Sequence of chain 1.E:
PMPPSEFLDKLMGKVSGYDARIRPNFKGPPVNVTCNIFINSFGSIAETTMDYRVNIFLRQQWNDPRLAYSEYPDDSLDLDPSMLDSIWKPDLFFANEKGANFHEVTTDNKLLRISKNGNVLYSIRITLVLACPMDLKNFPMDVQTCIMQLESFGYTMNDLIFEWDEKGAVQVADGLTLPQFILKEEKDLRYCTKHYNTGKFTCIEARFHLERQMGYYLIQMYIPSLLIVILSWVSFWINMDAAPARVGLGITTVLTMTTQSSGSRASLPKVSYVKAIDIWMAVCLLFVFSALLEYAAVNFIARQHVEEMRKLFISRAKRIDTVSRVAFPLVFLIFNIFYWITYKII

Binding-site contacts:
Ligand atom C contacts residue THR228 of chain 1.E at 4.1 Å.
Ligand atom O contacts residue SER153 of chain 1.D at 3.5 Å (h-bond).
Ligand atom CB contacts residue PHE183 of chain 1.E at 3.3 Å (hydrophobic).
Ligand atom OXT contacts residue ARG89 of chain 1.D at 3.4 Å (salt-bridge).
Ligand atom N contacts residue GLU181 of chain 1.E at 3.8 Å.
Ligand atom N contacts residue PHE231 of chain 1.E at 3.9 Å.
Ligand atom O contacts residue ARG89 of chain 1.D at 3.1 Å (salt-bridge).
Ligand atom C contacts residue PHE87 of chain 1.D at 4.3 Å (hydrophobic).
Ligand atom OXT contacts residue PHE231 of chain 1.E at 4.0 Å.
Ligand atom OXT contacts residue THR228 of chain 1.E at 2.9 Å (h-bond).
Ligand atom CG contacts residue LEU141 of chain 1.D at 4.0 Å (hydrophobic).
Ligand atom CD contacts residue PHE183 of chain 1.E at 4.2 Å (hydrophobic).
Ligand atom CD contacts residue PHE87 of chain 1.D at 3.8 Å (hydrophobic).
Ligand atom CD contacts residue TYR226 of chain 1.E at 3.6 Å (hydrophobic).
Ligand atom O contacts residue PHE87 of chain 1.D at 3.2 Å.
Ligand atom OXT contacts residue TYR226 of chain 1.E at 4.4 Å.
Ligand atom N contacts residue PHE123 of chain 1.E at 3.9 Å.
Ligand atom CD contacts residue PHE123 of chain 1.E at 4.5 Å (hydrophobic).
Ligand atom OXT contacts residue SER153 of chain 1.D at 4.5 Å.
Ligand atom N contacts residue SER182 of chain 1.E at 3.6 Å (h-bond).
Ligand atom N contacts residue TYR226 of chain 1.E at 3.4 Å.
Ligand atom CB contacts residue TYR226 of chain 1.E at 4.5 Å (hydrophobic).
Ligand atom OXT contacts residue LEU141 of chain 1.D at 4.2 Å.
Ligand atom CB contacts residue PHE231 of chain 1.E at 3.6 Å (hydrophobic).
Ligand atom CG contacts residue PHE183 of chain 1.E at 3.7 Å (hydrophobic).
Ligand atom C contacts residue LEU141 of chain 1.D at 4.4 Å (hydrophobic).
Ligand atom C contacts residue SER153 of chain 1.D at 3.9 Å.
Ligand atom C contacts residue ARG89 of chain 1.D at 3.7 Å.
Ligand atom CG contacts residue SER153 of chain 1.D at 4.2 Å.
Ligand atom CG contacts residue PHE231 of chain 1.E at 4.5 Å (hydrophobic).
Ligand atom CD contacts residue PHE231 of chain 1.E at 4.3 Å (hydrophobic).

Sequence of chain 1.D:
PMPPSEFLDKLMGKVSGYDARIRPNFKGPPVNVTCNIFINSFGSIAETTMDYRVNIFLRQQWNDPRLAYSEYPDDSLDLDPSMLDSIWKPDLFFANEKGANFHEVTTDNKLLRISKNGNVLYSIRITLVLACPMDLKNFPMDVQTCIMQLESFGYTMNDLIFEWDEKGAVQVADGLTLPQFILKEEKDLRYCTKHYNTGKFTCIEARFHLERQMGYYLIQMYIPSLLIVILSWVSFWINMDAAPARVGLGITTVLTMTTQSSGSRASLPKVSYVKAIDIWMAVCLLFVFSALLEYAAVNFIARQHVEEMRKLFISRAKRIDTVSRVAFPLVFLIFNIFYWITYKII

The small molecule below binds the protein below.
Small molecule (SMILES): NCCCC(=O)O